Binding-site contacts:
Ligand atom C8 contacts residue HIS163 of chain 1.B at 4.0 Å.
Ligand atom C9 contacts residue ASN142 of chain 1.B at 3.9 Å.
Ligand atom C18 contacts residue MET165 of chain 1.B at 3.5 Å (hydrophobic).
Ligand atom C7 contacts residue GLU166 of chain 1.B at 3.8 Å.
Ligand atom N3 contacts residue HIS163 of chain 1.B at 2.8 Å (h-bond).
Ligand atom C9 contacts residue LEU141 of chain 1.B at 3.8 Å (hydrophobic).
Ligand atom N3 contacts residue SER144 of chain 1.B at 3.5 Å (h-bond).
Ligand atom CL contacts residue HIS41 of chain 1.B at 3.4 Å.
Ligand atom CL contacts residue ASP187 of chain 1.B at 3.4 Å.
Ligand atom C17 contacts residue MET165 of chain 1.B at 3.6 Å (hydrophobic).
Ligand atom C contacts residue GLU166 of chain 1.B at 3.6 Å.
Ligand atom C7 contacts residue MET165 of chain 1.B at 3.9 Å (hydrophobic).
Ligand atom C18 contacts residue MET49 of chain 1.B at 3.5 Å (hydrophobic).
Ligand atom C20 contacts residue GLN189 of chain 1.B at 3.9 Å.
Ligand atom C10 contacts residue LEU141 of chain 1.B at 3.8 Å (hydrophobic).
Ligand atom N3 contacts residue GLU166 of chain 1.B at 3.9 Å.
Ligand atom C8 contacts residue LEU141 of chain 1.B at 3.7 Å (hydrophobic).
Ligand atom C7 contacts residue HIS163 of chain 1.B at 3.3 Å.
Ligand atom C8 contacts residue SER144 of chain 1.B at 4.0 Å.
Ligand atom N3 contacts residue PHE140 of chain 1.B at 3.9 Å.
Ligand atom C8 contacts residue GLU166 of chain 1.B at 3.6 Å.
Ligand atom C9 contacts residue GLU166 of chain 1.B at 3.8 Å.
Ligand atom C19 contacts residue ARG188 of chain 1.B at 3.6 Å.
Ligand atom C8 contacts residue PHE140 of chain 1.B at 3.5 Å (hydrophobic).
Ligand atom C19 contacts residue MET165 of chain 1.B at 3.8 Å (hydrophobic).
Ligand atom O4 contacts residue GLN189 of chain 1.B at 2.9 Å (h-bond).
Ligand atom C20 contacts residue ARG188 of chain 1.B at 3.6 Å.
Ligand atom C10 contacts residue PHE140 of chain 1.B at 3.8 Å (hydrophobic).
Ligand atom C10 contacts residue GLU166 of chain 1.B at 3.5 Å.
Ligand atom C7 contacts residue CYS145 of chain 1.B at 3.8 Å (hydrophobic).
Ligand atom C17 contacts residue MET49 of chain 1.B at 3.9 Å (hydrophobic).
Ligand atom CL contacts residue HIS164 of chain 1.B at 3.7 Å.
Ligand atom C17 contacts residue HIS164 of chain 1.B at 3.3 Å.
Ligand atom C18 contacts residue HIS164 of chain 1.B at 3.8 Å.
Ligand atom O1 contacts residue GLU166 of chain 1.B at 3.0 Å (salt-bridge).
Ligand atom C10 contacts residue ASN142 of chain 1.B at 3.7 Å.
Ligand atom N2 contacts residue CYS145 of chain 1.B at 3.8 Å.
Ligand atom C19 contacts residue MET49 of chain 1.B at 3.7 Å (hydrophobic).
Ligand atom O1 contacts residue MET165 of chain 1.B at 3.4 Å.
Ligand atom C5 contacts residue MET165 of chain 1.B at 3.9 Å (hydrophobic).

Sequence of chain 1.B:
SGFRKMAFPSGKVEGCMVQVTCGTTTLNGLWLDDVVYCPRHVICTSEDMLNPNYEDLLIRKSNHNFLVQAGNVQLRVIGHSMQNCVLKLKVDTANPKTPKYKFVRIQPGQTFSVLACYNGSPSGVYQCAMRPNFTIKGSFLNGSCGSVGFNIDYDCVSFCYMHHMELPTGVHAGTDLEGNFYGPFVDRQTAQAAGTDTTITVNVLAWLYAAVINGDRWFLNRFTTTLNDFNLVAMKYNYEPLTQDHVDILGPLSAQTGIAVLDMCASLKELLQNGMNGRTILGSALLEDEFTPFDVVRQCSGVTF

The small molecule below binds the protein below.
Small molecule (SMILES): CNC(=O)CN1C[C@@H](C(=O)Nc2cncc3ccc(NS(C)(=O)=O)cc23)c2cc(Cl)ccc2C1=O

Sequence of chain 1.A:
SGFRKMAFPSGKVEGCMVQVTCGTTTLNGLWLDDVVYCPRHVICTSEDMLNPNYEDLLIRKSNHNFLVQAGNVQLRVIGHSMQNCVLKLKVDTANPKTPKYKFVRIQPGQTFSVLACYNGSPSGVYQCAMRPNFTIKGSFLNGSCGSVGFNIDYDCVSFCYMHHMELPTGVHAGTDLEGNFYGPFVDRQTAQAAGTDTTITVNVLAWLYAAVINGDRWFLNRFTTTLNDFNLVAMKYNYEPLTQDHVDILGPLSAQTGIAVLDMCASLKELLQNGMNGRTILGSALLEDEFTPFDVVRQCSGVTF